Sequence of chain 2.A:
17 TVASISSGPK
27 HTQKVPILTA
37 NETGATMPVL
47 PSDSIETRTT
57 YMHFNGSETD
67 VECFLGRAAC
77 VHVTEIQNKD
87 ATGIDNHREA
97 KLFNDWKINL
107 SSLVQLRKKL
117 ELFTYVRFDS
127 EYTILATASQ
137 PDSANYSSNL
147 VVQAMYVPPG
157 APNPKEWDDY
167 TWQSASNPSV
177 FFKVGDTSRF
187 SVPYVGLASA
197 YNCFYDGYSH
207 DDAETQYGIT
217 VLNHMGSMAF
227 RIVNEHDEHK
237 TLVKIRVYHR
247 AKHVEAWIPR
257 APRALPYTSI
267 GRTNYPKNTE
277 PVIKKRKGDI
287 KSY

The protein below binds the small molecule below.
Small molecule (SMILES): Cc1cc(CCCOc2c(C)cc(-c3noc(C(F)(F)F)n3)cc2C)on1

Binding-site contacts:
Ligand atom N3A contacts residue PHE186 of chain 2.A at 3.1 Å.
Ligand atom F2 contacts residue PHE186 of chain 2.A at 3.1 Å.
Ligand atom C3C contacts residue TYR128 of chain 2.A at 3.1 Å (hydrophobic).
Ligand atom N1A contacts residue PHE186 of chain 2.A at 3.5 Å.
Ligand atom CM3 contacts residue ASN219 of chain 2.A at 3.5 Å.
Ligand atom CM2 contacts residue MET224 of chain 2.A at 3.5 Å (hydrophobic).
Ligand atom F3 contacts residue SER175 of chain 2.A at 2.8 Å.
Ligand atom C2C contacts residue TYR128 of chain 2.A at 3.2 Å (hydrophobic).
Ligand atom C4B contacts residue TYR152 of chain 2.A at 3.6 Å (hydrophobic).
Ligand atom C1C contacts residue TYR128 of chain 2.A at 3.3 Å (hydrophobic).
Ligand atom F1 contacts residue PHE186 of chain 2.A at 3.3 Å.
Ligand atom O1A contacts residue PHE186 of chain 2.A at 3.4 Å.
Ligand atom C2A contacts residue TYR152 of chain 2.A at 3.5 Å (hydrophobic).
Ligand atom C5B contacts residue TYR152 of chain 2.A at 3.4 Å (hydrophobic).
Ligand atom F2 contacts residue VAL176 of chain 2.A at 2.7 Å.
Ligand atom O1A contacts residue PRO174 of chain 2.A at 3.4 Å.
Ligand atom O1A contacts residue ALA24 of chain 2.C at 3.4 Å.
Ligand atom C1C contacts residue TYR197 of chain 2.A at 3.7 Å (hydrophobic).
Ligand atom CM4 contacts residue VAL176 of chain 2.A at 3.7 Å (hydrophobic).
Ligand atom O1 contacts residue MET221 of chain 2.A at 3.7 Å.
Ligand atom C4 contacts residue TYR197 of chain 2.A at 3.7 Å (hydrophobic).
Ligand atom N3A contacts residue TYR152 of chain 2.A at 3.5 Å.
Ligand atom F1 contacts residue MET224 of chain 2.A at 3.7 Å.
Ligand atom F3 contacts residue TYR152 of chain 2.A at 3.6 Å.
Ligand atom CM2 contacts residue TYR128 of chain 2.A at 3.4 Å (hydrophobic).
Ligand atom C3B contacts residue MET224 of chain 2.A at 3.6 Å (hydrophobic).
Ligand atom C6B contacts residue TYR152 of chain 2.A at 3.6 Å (hydrophobic).
Ligand atom F3 contacts residue ALA150 of chain 2.A at 3.0 Å.
Ligand atom C3A contacts residue PHE186 of chain 2.A at 3.1 Å (hydrophobic).
Ligand atom N1A contacts residue PRO174 of chain 2.A at 3.5 Å.
Ligand atom CM4 contacts residue PHE186 of chain 2.A at 3.5 Å (hydrophobic).
Ligand atom C4 contacts residue LEU106 of chain 2.A at 3.3 Å (hydrophobic).
Ligand atom C3 contacts residue LEU106 of chain 2.A at 3.4 Å (hydrophobic).
Ligand atom CM6 contacts residue TYR152 of chain 2.A at 3.4 Å (hydrophobic).
Ligand atom F3 contacts residue PRO174 of chain 2.A at 3.1 Å.
Ligand atom CM6 contacts residue VAL191 of chain 2.A at 3.7 Å (hydrophobic).
Ligand atom C2A contacts residue PHE186 of chain 2.A at 3.3 Å (hydrophobic).
Ligand atom CM4 contacts residue ALA150 of chain 2.A at 3.7 Å (hydrophobic).
Ligand atom F3 contacts residue VAL176 of chain 2.A at 3.6 Å.
Ligand atom N1A contacts residue ALA24 of chain 2.C at 3.3 Å.

Sequence of chain 2.C:
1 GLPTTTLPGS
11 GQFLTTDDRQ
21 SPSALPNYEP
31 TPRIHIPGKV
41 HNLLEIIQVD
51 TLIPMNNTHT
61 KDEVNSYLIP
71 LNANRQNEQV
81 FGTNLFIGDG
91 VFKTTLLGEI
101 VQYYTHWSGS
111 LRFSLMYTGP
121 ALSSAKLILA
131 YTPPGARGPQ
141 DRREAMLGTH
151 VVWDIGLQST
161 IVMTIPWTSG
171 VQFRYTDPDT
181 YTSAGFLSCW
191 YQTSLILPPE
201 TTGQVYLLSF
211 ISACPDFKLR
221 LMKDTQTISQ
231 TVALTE